Sequence of chain 1.C:
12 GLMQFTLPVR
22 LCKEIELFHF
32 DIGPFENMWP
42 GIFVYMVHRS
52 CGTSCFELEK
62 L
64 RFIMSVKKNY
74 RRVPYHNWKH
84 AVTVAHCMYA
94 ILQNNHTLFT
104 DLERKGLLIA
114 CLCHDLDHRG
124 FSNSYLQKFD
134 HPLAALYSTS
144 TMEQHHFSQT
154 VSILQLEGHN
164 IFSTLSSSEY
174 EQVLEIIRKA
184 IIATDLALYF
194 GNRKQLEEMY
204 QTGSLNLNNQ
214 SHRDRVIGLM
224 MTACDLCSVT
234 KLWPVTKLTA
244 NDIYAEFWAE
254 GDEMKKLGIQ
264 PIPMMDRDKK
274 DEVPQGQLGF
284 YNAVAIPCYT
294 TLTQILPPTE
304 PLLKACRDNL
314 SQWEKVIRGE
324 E

This protein binds this small molecule.
Small molecule (SMILES): Cn1ncc(C(=O)N2CCOCC2)c1C(=O)Nc1cc2nc(-c3ccccc3)cn2cc1C#N

Binding-site contacts:
Ligand atom C25 contacts residue ILE246 of chain 1.C at 3.5 Å (hydrophobic).
Ligand atom O22 contacts residue PHE283 of chain 1.C at 3.4 Å.
Ligand atom C30 contacts residue TYR247 of chain 1.C at 3.7 Å (hydrophobic).
Ligand atom C8 contacts residue GLN280 of chain 1.C at 3.5 Å.
Ligand atom C23 contacts residue GLY279 of chain 1.C at 3.5 Å.
Ligand atom N20 contacts residue PHE283 of chain 1.C at 3.1 Å.
Ligand atom C16 contacts residue MET267 of chain 1.C at 3.3 Å (hydrophobic).
Ligand atom C28 contacts residue TYR78 of chain 1.C at 3.7 Å (hydrophobic).
Ligand atom C11 contacts residue MET267 of chain 1.C at 3.4 Å (hydrophobic).
Ligand atom C28 contacts residue HIS79 of chain 1.C at 3.7 Å.
Ligand atom C34 contacts residue PRO266 of chain 1.C at 3.8 Å (hydrophobic).
Ligand atom C30 contacts residue MET267 of chain 1.C at 3.8 Å (hydrophobic).
Ligand atom C7 contacts residue PHE283 of chain 1.C at 3.4 Å (hydrophobic).
Ligand atom N12 contacts residue ILE246 of chain 1.C at 3.3 Å.
Ligand atom C3 contacts residue TYR247 of chain 1.C at 3.3 Å (hydrophobic).
Ligand atom O24 contacts residue HIS79 of chain 1.C at 3.4 Å.
Ligand atom C1 contacts residue PHE283 of chain 1.C at 3.6 Å (hydrophobic).
Ligand atom N20 contacts residue LEU189 of chain 1.C at 3.8 Å.
Ligand atom C34 contacts residue GLU275 of chain 1.C at 3.5 Å.
Ligand atom C8 contacts residue TYR247 of chain 1.C at 3.5 Å (hydrophobic).
Ligand atom C7 contacts residue MET267 of chain 1.C at 3.6 Å (hydrophobic).
Ligand atom C31 contacts residue GLY279 of chain 1.C at 3.8 Å.
Ligand atom N17 contacts residue PHE283 of chain 1.C at 3.3 Å.
Ligand atom C11 contacts residue GLY279 of chain 1.C at 3.6 Å.
Ligand atom N6 contacts residue TYR247 of chain 1.C at 2.5 Å (h-bond).
Ligand atom O21 contacts residue GLN280 of chain 1.C at 2.9 Å (h-bond).
Ligand atom C14 contacts residue MET267 of chain 1.C at 3.4 Å (hydrophobic).
Ligand atom C33 contacts residue PRO266 of chain 1.C at 3.5 Å (hydrophobic).
Ligand atom C32 contacts residue GLU275 of chain 1.C at 3.6 Å.
Ligand atom C15 contacts residue LEU229 of chain 1.C at 3.8 Å (hydrophobic).
Ligand atom C25 contacts residue GLN280 of chain 1.C at 3.7 Å.
Ligand atom C2 contacts residue PHE283 of chain 1.C at 3.5 Å (hydrophobic).
Ligand atom C10 contacts residue PHE283 of chain 1.C at 3.5 Å (hydrophobic).
Ligand atom C11 contacts residue TYR247 of chain 1.C at 3.7 Å (hydrophobic).
Ligand atom N13 contacts residue SER231 of chain 1.C at 3.7 Å.
Ligand atom C23 contacts residue MET267 of chain 1.C at 3.7 Å (hydrophobic).
Ligand atom N13 contacts residue ILE246 of chain 1.C at 3.3 Å.
Ligand atom N4 contacts residue MET267 of chain 1.C at 3.5 Å (h-bond).
Ligand atom N12 contacts residue PHE283 of chain 1.C at 3.6 Å.
Ligand atom C19 contacts residue PHE283 of chain 1.C at 3.0 Å (hydrophobic).